This protein binds this small molecule.
Small molecule (SMILES): CC(=O)N[C@@H]1[C@@H](O)[C@H](O)[C@@H](CO)O[C@H]1O

Sequence of chain 1.A:
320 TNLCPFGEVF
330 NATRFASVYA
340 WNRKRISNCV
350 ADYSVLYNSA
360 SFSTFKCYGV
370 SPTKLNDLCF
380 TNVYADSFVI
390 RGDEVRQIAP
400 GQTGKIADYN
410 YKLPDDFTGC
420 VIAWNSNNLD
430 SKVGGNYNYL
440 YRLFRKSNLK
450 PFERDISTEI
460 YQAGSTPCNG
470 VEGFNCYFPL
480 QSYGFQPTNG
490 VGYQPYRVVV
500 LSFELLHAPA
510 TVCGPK

Binding-site contacts:
Ligand atom C8 contacts residue ASN330 of chain 1.A at 4.4 Å.
Ligand atom C5 contacts residue ASN330 of chain 1.A at 3.7 Å.
Ligand atom O5 contacts residue ASN330 of chain 1.A at 2.4 Å (h-bond).
Ligand atom C2 contacts residue ASN330 of chain 1.A at 2.5 Å.
Ligand atom C3 contacts residue ASN330 of chain 1.A at 3.8 Å.
Ligand atom N2 contacts residue ASN330 of chain 1.A at 2.9 Å (h-bond).
Ligand atom C1 contacts residue ASN330 of chain 1.A at 1.4 Å.
Ligand atom C7 contacts residue ASN330 of chain 1.A at 3.2 Å.
Ligand atom O7 contacts residue ASN330 of chain 1.A at 3.2 Å.
Ligand atom C4 contacts residue ASN330 of chain 1.A at 4.2 Å.
Ligand atom O6 contacts residue GLY326 of chain 1.A at 4.2 Å.